Sequence of chain 1.A:
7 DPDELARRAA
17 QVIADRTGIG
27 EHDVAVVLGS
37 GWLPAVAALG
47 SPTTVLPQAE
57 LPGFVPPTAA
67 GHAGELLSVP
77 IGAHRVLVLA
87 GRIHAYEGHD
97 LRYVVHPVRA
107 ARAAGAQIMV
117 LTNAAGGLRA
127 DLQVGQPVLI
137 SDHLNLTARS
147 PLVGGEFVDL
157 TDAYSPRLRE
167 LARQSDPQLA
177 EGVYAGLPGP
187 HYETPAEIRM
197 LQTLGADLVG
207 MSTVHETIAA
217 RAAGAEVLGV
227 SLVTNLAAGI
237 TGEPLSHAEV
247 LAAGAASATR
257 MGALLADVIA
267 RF

The protein below binds the small molecule below.
Small molecule (SMILES): COc1ccc(/C=C/P(=O)(O)O)c(Sc2c[nH]c3c(=O)[nH]cnc23)c1

Binding-site contacts:
Ligand atom N2 contacts residue GLU189 of chain 1.A at 2.7 Å (salt-bridge).
Ligand atom O3 contacts residue GLY35 of chain 1.A at 3.5 Å.
Ligand atom O5 contacts residue LEU241 of chain 1.A at 3.6 Å.
Ligand atom O5 contacts residue ASN231 of chain 1.A at 2.9 Å (h-bond).
Ligand atom N1 contacts residue GLY122 of chain 1.A at 3.3 Å (h-bond).
Ligand atom O1 contacts residue PHE153 of chain 2.A at 3.4 Å.
Ligand atom O3 contacts residue ALA120 of chain 1.A at 3.1 Å (h-bond).
Ligand atom N2 contacts residue VAL205 of chain 1.A at 3.7 Å.
Ligand atom O3 contacts residue SER36 of chain 1.A at 2.6 Å (h-bond).
Ligand atom N1 contacts residue THR230 of chain 1.A at 3.5 Å (h-bond).
Ligand atom N3 contacts residue GLY206 of chain 1.A at 3.5 Å.
Ligand atom N1 contacts residue ALA121 of chain 1.A at 3.6 Å.
Ligand atom C10 contacts residue THR230 of chain 1.A at 3.3 Å.
Ligand atom O4 contacts residue HIS90 of chain 1.A at 2.6 Å (h-bond).
Ligand atom N3 contacts residue MET207 of chain 1.A at 3.6 Å.
Ligand atom P1 contacts residue ARG88 of chain 1.A at 3.5 Å.
Ligand atom C10 contacts residue ALA121 of chain 1.A at 3.6 Å (hydrophobic).
Ligand atom P1 contacts residue HIS90 of chain 1.A at 3.6 Å.
Ligand atom N1 contacts residue ASN231 of chain 1.A at 2.8 Å (h-bond).
Ligand atom C12 contacts residue TYR188 of chain 1.A at 3.6 Å (hydrophobic).
Ligand atom O4 contacts residue GLY35 of chain 1.A at 3.5 Å.
Ligand atom O1 contacts residue HIS243 of chain 1.A at 3.3 Å.
Ligand atom O3 contacts residue ASN119 of chain 1.A at 3.4 Å.
Ligand atom O5 contacts residue TYR188 of chain 1.A at 3.6 Å.
Ligand atom C13 contacts residue GLU189 of chain 1.A at 3.1 Å.
Ligand atom S1 contacts residue ALA120 of chain 1.A at 3.2 Å (h-bond).
Ligand atom C7 contacts residue HIS90 of chain 1.A at 3.4 Å.
Ligand atom C12 contacts residue GLU189 of chain 1.A at 3.7 Å.
Ligand atom O2 contacts residue ARG88 of chain 1.A at 3.5 Å (salt-bridge).
Ligand atom O5 contacts residue GLY122 of chain 1.A at 3.6 Å.
Ligand atom C1 contacts residue TYR188 of chain 1.A at 3.0 Å (hydrophobic).
Ligand atom O2 contacts residue ASN119 of chain 1.A at 3.2 Å.
Ligand atom N3 contacts residue VAL205 of chain 1.A at 3.6 Å (h-bond).
Ligand atom O4 contacts residue SER36 of chain 1.A at 3.7 Å.
Ligand atom C3 contacts residue PHE153 of chain 2.A at 3.5 Å (hydrophobic).
Ligand atom O4 contacts residue ARG88 of chain 1.A at 2.9 Å (salt-bridge).
Ligand atom C4 contacts residue TYR92 of chain 1.A at 3.4 Å (hydrophobic).
Ligand atom C14 contacts residue VAL205 of chain 1.A at 3.6 Å (hydrophobic).
Ligand atom O2 contacts residue SER208 of chain 1.A at 2.5 Å (h-bond).
Ligand atom C11 contacts residue GLY122 of chain 1.A at 3.5 Å.

Sequence of chain 2.A:
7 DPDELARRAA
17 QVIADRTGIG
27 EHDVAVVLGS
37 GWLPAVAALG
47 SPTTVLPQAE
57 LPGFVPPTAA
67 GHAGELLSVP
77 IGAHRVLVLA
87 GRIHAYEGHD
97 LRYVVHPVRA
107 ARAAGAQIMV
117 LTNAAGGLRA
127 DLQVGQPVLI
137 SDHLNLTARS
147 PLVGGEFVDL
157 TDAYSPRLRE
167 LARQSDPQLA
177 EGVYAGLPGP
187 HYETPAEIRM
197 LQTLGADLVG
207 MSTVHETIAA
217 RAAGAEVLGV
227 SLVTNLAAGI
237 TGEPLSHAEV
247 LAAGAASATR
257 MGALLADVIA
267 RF